A small-molecule ligand and the protein it binds are described below.
Small molecule (SMILES): CC[C@H](C)[C@H](N)C(=O)O

Sequence of chain 2.A:
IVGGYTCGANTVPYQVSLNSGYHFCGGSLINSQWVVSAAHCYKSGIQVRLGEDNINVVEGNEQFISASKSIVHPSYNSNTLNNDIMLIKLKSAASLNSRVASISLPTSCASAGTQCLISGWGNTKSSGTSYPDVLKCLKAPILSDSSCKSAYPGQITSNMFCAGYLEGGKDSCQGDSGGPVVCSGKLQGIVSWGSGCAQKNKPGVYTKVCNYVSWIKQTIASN

Binding-site contacts:
Ligand atom CB contacts residue ASP182 of chain 2.A at 4.1 Å.
Ligand atom O contacts residue THR130 of chain 2.A at 3.2 Å.
Ligand atom C contacts residue ASP177 of chain 2.A at 3.5 Å.
Ligand atom O contacts residue VAL1 of chain 2.D at 2.3 Å (h-bond).
Ligand atom CA contacts residue ASP182 of chain 2.A at 3.3 Å.
Ligand atom C contacts residue ASN129 of chain 2.A at 3.5 Å.
Ligand atom CB contacts residue VAL1 of chain 2.D at 3.5 Å (hydrophobic).
Ligand atom CG2 contacts residue GLY10 of chain 2.A at 3.6 Å.
Ligand atom CG2 contacts residue LYS142 of chain 2.A at 4.1 Å.
Ligand atom O contacts residue ASN129 of chain 2.A at 3.5 Å (h-bond).
Ligand atom N contacts residue ASP177 of chain 2.A at 4.4 Å.
Ligand atom CD1 contacts residue LEU144 of chain 2.A at 4.4 Å (hydrophobic).
Ligand atom N contacts residue ASP182 of chain 2.A at 2.6 Å (salt-bridge).
Ligand atom C contacts residue VAL1 of chain 2.D at 1.4 Å (hydrophobic).
Ligand atom CA contacts residue VAL1 of chain 2.D at 2.5 Å (hydrophobic).
Ligand atom CG1 contacts residue LYS142 of chain 2.A at 3.7 Å.
Ligand atom CG2 contacts residue LEU144 of chain 2.A at 3.5 Å (hydrophobic).
Ligand atom CG2 contacts residue VAL1 of chain 2.D at 3.5 Å (hydrophobic).
Ligand atom N contacts residue VAL1 of chain 2.D at 3.4 Å (h-bond).
Ligand atom CG1 contacts residue SER125 of chain 2.A at 4.1 Å.
Ligand atom CD1 contacts residue ASP182 of chain 2.A at 3.8 Å.
Ligand atom CG1 contacts residue GLY126 of chain 2.A at 3.8 Å.
Ligand atom CD1 contacts residue ILE124 of chain 2.A at 3.7 Å (hydrophobic).
Ligand atom CA contacts residue ASN129 of chain 2.A at 3.8 Å.
Ligand atom CD1 contacts residue ASP177 of chain 2.A at 4.1 Å.
Ligand atom CD1 contacts residue SER178 of chain 2.A at 4.1 Å.
Ligand atom CB contacts residue ASP177 of chain 2.A at 4.1 Å.
Ligand atom CG2 contacts residue CYS143 of chain 2.A at 3.9 Å (hydrophobic).
Ligand atom CG1 contacts residue ASP182 of chain 2.A at 3.7 Å.
Ligand atom N contacts residue CYS179 of chain 2.A at 4.2 Å.
Ligand atom CA contacts residue SER178 of chain 2.A at 4.3 Å.
Ligand atom N contacts residue GLY128 of chain 2.A at 3.5 Å (h-bond).
Ligand atom CA contacts residue ASP177 of chain 2.A at 3.3 Å.
Ligand atom N contacts residue ASN129 of chain 2.A at 3.0 Å (h-bond).
Ligand atom CD1 contacts residue SER125 of chain 2.A at 4.2 Å.
Ligand atom C contacts residue THR130 of chain 2.A at 4.0 Å.
Ligand atom CG1 contacts residue ILE124 of chain 2.A at 4.4 Å (hydrophobic).
Ligand atom CG2 contacts residue ASP177 of chain 2.A at 3.8 Å.
Ligand atom CD1 contacts residue GLY126 of chain 2.A at 4.4 Å.
Ligand atom CB contacts residue LYS142 of chain 2.A at 3.7 Å.